Sequence of chain 1.A:
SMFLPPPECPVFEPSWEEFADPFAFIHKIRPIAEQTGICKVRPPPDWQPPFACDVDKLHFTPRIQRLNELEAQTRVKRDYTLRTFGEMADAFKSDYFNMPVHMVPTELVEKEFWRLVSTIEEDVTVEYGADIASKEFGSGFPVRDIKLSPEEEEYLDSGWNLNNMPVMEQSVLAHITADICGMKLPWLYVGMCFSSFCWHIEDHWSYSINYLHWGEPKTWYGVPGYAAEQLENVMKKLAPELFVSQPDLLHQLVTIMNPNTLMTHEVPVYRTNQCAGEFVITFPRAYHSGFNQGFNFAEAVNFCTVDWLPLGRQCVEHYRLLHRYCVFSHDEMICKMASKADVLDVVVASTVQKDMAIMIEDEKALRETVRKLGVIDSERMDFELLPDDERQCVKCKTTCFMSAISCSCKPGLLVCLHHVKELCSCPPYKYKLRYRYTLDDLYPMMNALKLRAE

Binding-site contacts:
Ligand atom O8 contacts residue ALA306 of chain 1.A at 4.4 Å.
Ligand atom C contacts residue MN1 of chain 1.M at 3.2 Å.
Ligand atom C contacts residue HIS296 of chain 1.A at 4.2 Å.
Ligand atom O contacts residue MN1 of chain 1.M at 2.2 Å.
Ligand atom C contacts residue TRP228 of chain 1.A at 3.8 Å (hydrophobic).
Ligand atom OXT contacts residue TRP228 of chain 1.A at 3.5 Å.
Ligand atom O8 contacts residue ASN218 of chain 1.A at 3.4 Å (h-bond).
Ligand atom OXT contacts residue HIS296 of chain 1.A at 4.5 Å.
Ligand atom C4 contacts residue ASN218 of chain 1.A at 3.7 Å.
Ligand atom O7 contacts residue LYS226 of chain 1.A at 4.1 Å.
Ligand atom OXT contacts residue MN1 of chain 1.M at 3.5 Å.
Ligand atom C4 contacts residue MN1 of chain 1.M at 4.5 Å.
Ligand atom O contacts residue PHE205 of chain 1.A at 4.1 Å.
Ligand atom C4 contacts residue TRP228 of chain 1.A at 4.0 Å (hydrophobic).
Ligand atom O8 contacts residue LYS226 of chain 1.A at 2.8 Å (salt-bridge).
Ligand atom O8 contacts residue PHE205 of chain 1.A at 4.5 Å.
Ligand atom C contacts residue HIS208 of chain 1.A at 4.4 Å.
Ligand atom C6 contacts residue LYS226 of chain 1.A at 3.8 Å.
Ligand atom C5 contacts residue ASN218 of chain 1.A at 3.6 Å.
Ligand atom O contacts residue GLU210 of chain 1.A at 4.3 Å.
Ligand atom C4 contacts residue PHE205 of chain 1.A at 3.7 Å (hydrophobic).
Ligand atom C contacts residue ASN218 of chain 1.A at 3.8 Å.
Ligand atom O7 contacts residue TYR134 of chain 1.A at 2.4 Å (h-bond).
Ligand atom O7 contacts residue TYR197 of chain 1.A at 3.4 Å.
Ligand atom C6 contacts residue ASN218 of chain 1.A at 4.1 Å.
Ligand atom C6 contacts residue TYR197 of chain 1.A at 3.5 Å (hydrophobic).
Ligand atom O8 contacts residue TYR134 of chain 1.A at 3.2 Å (h-bond).
Ligand atom C contacts residue PHE205 of chain 1.A at 4.4 Å (hydrophobic).
Ligand atom O7 contacts residue PHE205 of chain 1.A at 3.6 Å.
Ligand atom C5 contacts residue TYR197 of chain 1.A at 3.6 Å (hydrophobic).
Ligand atom OXT contacts residue ALA308 of chain 1.A at 4.0 Å.
Ligand atom O contacts residue HIS208 of chain 1.A at 3.1 Å.
Ligand atom C6 contacts residue PHE205 of chain 1.A at 3.9 Å (hydrophobic).
Ligand atom O8 contacts residue TYR197 of chain 1.A at 3.6 Å.
Ligand atom O contacts residue HIS296 of chain 1.A at 3.4 Å (h-bond).
Ligand atom OXT contacts residue ASN218 of chain 1.A at 3.2 Å (h-bond).
Ligand atom C6 contacts residue TYR134 of chain 1.A at 3.2 Å (hydrophobic).

The small molecule below binds the protein below.
Small molecule (SMILES): O=C(O)/C=C/C(=O)O